Sequence of chain 1.A:
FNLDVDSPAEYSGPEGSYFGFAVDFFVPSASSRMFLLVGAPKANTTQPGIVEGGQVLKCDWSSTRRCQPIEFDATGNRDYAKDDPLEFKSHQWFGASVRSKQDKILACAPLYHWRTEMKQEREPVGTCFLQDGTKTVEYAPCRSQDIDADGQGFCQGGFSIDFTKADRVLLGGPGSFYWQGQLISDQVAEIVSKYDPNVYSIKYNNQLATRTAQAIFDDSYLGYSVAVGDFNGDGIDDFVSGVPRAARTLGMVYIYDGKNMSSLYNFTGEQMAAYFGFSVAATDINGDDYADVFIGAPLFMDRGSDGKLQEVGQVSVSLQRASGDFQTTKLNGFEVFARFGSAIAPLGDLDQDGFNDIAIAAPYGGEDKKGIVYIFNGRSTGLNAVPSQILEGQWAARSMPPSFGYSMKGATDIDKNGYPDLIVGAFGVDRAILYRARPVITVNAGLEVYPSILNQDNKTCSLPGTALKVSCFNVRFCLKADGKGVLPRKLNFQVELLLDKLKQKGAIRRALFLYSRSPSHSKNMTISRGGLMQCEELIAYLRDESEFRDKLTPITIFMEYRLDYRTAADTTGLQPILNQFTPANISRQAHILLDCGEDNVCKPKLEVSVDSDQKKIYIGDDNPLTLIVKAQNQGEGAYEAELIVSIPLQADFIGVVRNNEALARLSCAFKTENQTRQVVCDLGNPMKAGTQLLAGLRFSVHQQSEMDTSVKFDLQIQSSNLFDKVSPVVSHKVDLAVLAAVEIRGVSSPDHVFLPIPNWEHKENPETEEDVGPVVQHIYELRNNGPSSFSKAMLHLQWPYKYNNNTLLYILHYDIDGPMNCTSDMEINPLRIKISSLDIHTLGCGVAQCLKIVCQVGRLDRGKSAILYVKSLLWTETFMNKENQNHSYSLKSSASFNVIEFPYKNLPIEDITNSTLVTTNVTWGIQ

A protein and the small-molecule ligand that binds it are described below.
Small molecule (SMILES): CC(=O)N[C@H]1[C@H](O[C@H]2[C@H](O)[C@@H](NC(C)=O)CO[C@@H]2CO)O[C@H](CO)[C@@H](O)[C@@H]1O

Binding-site contacts:
Ligand atom C5 contacts residue ASN950 of chain 1.A at 3.7 Å.
Ligand atom O5 contacts residue SER919 of chain 1.A at 4.1 Å.
Ligand atom C3 contacts residue THR948 of chain 1.A at 4.2 Å.
Ligand atom N2 contacts residue THR948 of chain 1.A at 4.3 Å.
Ligand atom C2 contacts residue ASN950 of chain 1.A at 2.4 Å.
Ligand atom N2 contacts residue ASN950 of chain 1.A at 2.8 Å (h-bond).
Ligand atom C4 contacts residue ASN950 of chain 1.A at 4.3 Å.
Ligand atom C3 contacts residue ASN950 of chain 1.A at 3.7 Å.
Ligand atom O5 contacts residue ASN950 of chain 1.A at 2.4 Å (h-bond).
Ligand atom O6 contacts residue HIS870 of chain 1.A at 4.2 Å.
Ligand atom C7 contacts residue ASN950 of chain 1.A at 3.6 Å.
Ligand atom C2 contacts residue THR948 of chain 1.A at 4.5 Å.
Ligand atom C1 contacts residue SER919 of chain 1.A at 4.2 Å.
Ligand atom O7 contacts residue ASN950 of chain 1.A at 4.0 Å.
Ligand atom N2 contacts residue ASP751 of chain 1.A at 4.4 Å.
Ligand atom C5 contacts residue SER919 of chain 1.A at 4.2 Å.
Ligand atom C8 contacts residue ASP751 of chain 1.A at 3.1 Å.
Ligand atom C7 contacts residue ASP751 of chain 1.A at 4.0 Å.
Ligand atom C1 contacts residue THR948 of chain 1.A at 4.2 Å.
Ligand atom C1 contacts residue ASN950 of chain 1.A at 1.4 Å.
Ligand atom C8 contacts residue HIS752 of chain 1.A at 4.4 Å.